This small molecule binds to this protein.
Small molecule (SMILES): O=C[C@H](O)[C@@H](O)[C@H](O)[C@H](O)C(=O)O

Sequence of chain 1.B:
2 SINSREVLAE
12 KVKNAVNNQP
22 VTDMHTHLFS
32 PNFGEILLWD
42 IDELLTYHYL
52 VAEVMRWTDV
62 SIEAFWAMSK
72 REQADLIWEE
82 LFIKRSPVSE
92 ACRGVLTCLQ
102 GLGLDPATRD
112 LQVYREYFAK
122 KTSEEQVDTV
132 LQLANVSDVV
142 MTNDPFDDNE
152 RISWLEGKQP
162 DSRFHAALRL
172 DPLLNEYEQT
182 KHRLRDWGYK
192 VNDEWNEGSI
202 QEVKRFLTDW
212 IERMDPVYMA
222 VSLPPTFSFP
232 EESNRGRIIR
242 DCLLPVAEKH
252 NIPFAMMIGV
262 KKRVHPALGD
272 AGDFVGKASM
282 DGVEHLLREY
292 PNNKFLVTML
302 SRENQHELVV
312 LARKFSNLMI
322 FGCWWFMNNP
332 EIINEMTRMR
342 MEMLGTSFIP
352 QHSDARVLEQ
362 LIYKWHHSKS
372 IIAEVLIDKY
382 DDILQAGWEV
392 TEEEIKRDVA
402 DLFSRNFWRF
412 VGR

Binding-site contacts:
Ligand atom C2 contacts residue ASP355 of chain 1.B at 3.5 Å.
Ligand atom O6B contacts residue MET258 of chain 1.B at 3.2 Å.
Ligand atom C5 contacts residue TRP325 of chain 1.B at 3.5 Å (hydrophobic).
Ligand atom O1 contacts residue TRP326 of chain 1.B at 3.7 Å.
Ligand atom O3 contacts residue ARG357 of chain 1.B at 2.7 Å (salt-bridge).
Ligand atom C1 contacts residue TRP326 of chain 1.B at 3.5 Å (hydrophobic).
Ligand atom C2 contacts residue ZN1 of chain 1.S at 3.9 Å.
Ligand atom O5 contacts residue ZN1 of chain 1.S at 2.0 Å.
Ligand atom O5 contacts residue TRP325 of chain 1.B at 2.8 Å (h-bond).
Ligand atom O5 contacts residue HIS28 of chain 1.B at 3.6 Å (h-bond).
Ligand atom O6B contacts residue HIS28 of chain 1.B at 3.3 Å (h-bond).
Ligand atom C6 contacts residue ZN1 of chain 1.S at 3.1 Å.
Ligand atom O2 contacts residue ARG357 of chain 1.B at 2.5 Å (salt-bridge).
Ligand atom C4 contacts residue ZN1 of chain 1.S at 3.5 Å.
Ligand atom O6A contacts residue TRP325 of chain 1.B at 3.6 Å.
Ligand atom C2 contacts residue ARG357 of chain 1.B at 3.8 Å.
Ligand atom C1 contacts residue TYR50 of chain 1.B at 3.3 Å (hydrophobic).
Ligand atom C4 contacts residue HIS28 of chain 1.B at 3.6 Å.
Ligand atom O4 contacts residue ARG357 of chain 1.B at 3.6 Å (salt-bridge).
Ligand atom O6A contacts residue MET258 of chain 1.B at 3.8 Å.
Ligand atom C3 contacts residue ARG357 of chain 1.B at 3.6 Å.
Ligand atom O6A contacts residue ARG170 of chain 1.B at 2.7 Å (salt-bridge).
Ligand atom O1 contacts residue ASP355 of chain 1.B at 3.5 Å.
Ligand atom O1 contacts residue TYR50 of chain 1.B at 2.6 Å (h-bond).
Ligand atom C5 contacts residue ZN1 of chain 1.S at 2.9 Å.
Ligand atom C6 contacts residue ARG170 of chain 1.B at 3.3 Å.
Ligand atom O6B contacts residue ZN1 of chain 1.S at 2.6 Å.
Ligand atom C5 contacts residue HIS28 of chain 1.B at 3.9 Å.
Ligand atom O6A contacts residue SER223 of chain 1.B at 3.6 Å.
Ligand atom O5 contacts residue ASP355 of chain 1.B at 3.1 Å (salt-bridge).
Ligand atom C4 contacts residue ARG357 of chain 1.B at 3.6 Å.
Ligand atom O5 contacts residue HIS26 of chain 1.B at 3.7 Å.
Ligand atom C6 contacts residue TRP325 of chain 1.B at 3.9 Å (hydrophobic).
Ligand atom O2 contacts residue HIS49 of chain 1.B at 3.3 Å (h-bond).
Ligand atom O6B contacts residue HIS26 of chain 1.B at 3.5 Å (h-bond).
Ligand atom C6 contacts residue MET258 of chain 1.B at 3.6 Å (hydrophobic).
Ligand atom O3 contacts residue HIS49 of chain 1.B at 3.0 Å (h-bond).
Ligand atom O6B contacts residue ARG170 of chain 1.B at 2.9 Å (salt-bridge).
Ligand atom C3 contacts residue TRP326 of chain 1.B at 3.9 Å (hydrophobic).
Ligand atom C5 contacts residue TRP326 of chain 1.B at 3.9 Å (hydrophobic).